Sequence of chain 1.S:
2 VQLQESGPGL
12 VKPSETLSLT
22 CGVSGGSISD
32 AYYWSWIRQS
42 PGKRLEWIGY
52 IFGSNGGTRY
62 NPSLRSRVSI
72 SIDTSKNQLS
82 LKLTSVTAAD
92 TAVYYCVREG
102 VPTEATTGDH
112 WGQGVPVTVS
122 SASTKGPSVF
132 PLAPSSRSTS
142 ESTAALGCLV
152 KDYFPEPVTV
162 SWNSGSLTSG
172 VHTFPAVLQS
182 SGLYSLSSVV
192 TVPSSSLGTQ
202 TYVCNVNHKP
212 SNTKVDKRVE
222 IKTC

Sequence of chain 1.R:
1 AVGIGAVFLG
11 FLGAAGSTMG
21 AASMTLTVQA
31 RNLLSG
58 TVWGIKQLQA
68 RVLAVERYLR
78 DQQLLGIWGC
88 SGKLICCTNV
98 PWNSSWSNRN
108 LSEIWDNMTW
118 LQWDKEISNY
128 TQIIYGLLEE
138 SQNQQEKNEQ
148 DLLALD

Binding-site contacts:
Ligand atom O5 contacts residue ASN58 of chain 1.Q at 2.3 Å (h-bond).
Ligand atom C1 contacts residue ASN58 of chain 1.Q at 1.4 Å.
Ligand atom C7 contacts residue GLU57 of chain 1.Q at 4.4 Å.
Ligand atom C3 contacts residue THR59 of chain 1.S at 4.3 Å.
Ligand atom O6 contacts residue ASP113 of chain 1.R at 3.8 Å.
Ligand atom C1 contacts residue ASN56 of chain 1.S at 4.4 Å.
Ligand atom N2 contacts residue ASN58 of chain 1.Q at 3.0 Å (h-bond).
Ligand atom N2 contacts residue SER17 of chain 1.R at 4.3 Å.
Ligand atom C7 contacts residue ASN58 of chain 1.Q at 3.6 Å.
Ligand atom C8 contacts residue GLU57 of chain 1.Q at 3.8 Å.
Ligand atom O7 contacts residue ASN58 of chain 1.Q at 3.9 Å.
Ligand atom O5 contacts residue GLY58 of chain 1.S at 4.4 Å.
Ligand atom C2 contacts residue ASN58 of chain 1.Q at 2.5 Å.
Ligand atom O7 contacts residue TYR61 of chain 1.S at 4.2 Å.
Ligand atom O3 contacts residue GLY58 of chain 1.S at 4.2 Å.
Ligand atom C8 contacts residue ARG60 of chain 1.S at 3.6 Å.
Ligand atom C7 contacts residue THR59 of chain 1.S at 3.5 Å.
Ligand atom C4 contacts residue ASN58 of chain 1.Q at 4.2 Å.
Ligand atom C3 contacts residue ASN58 of chain 1.Q at 3.8 Å.
Ligand atom O6 contacts residue ASN56 of chain 1.S at 3.9 Å.
Ligand atom O3 contacts residue THR59 of chain 1.S at 4.0 Å.
Ligand atom C5 contacts residue ASN56 of chain 1.S at 3.4 Å.
Ligand atom N2 contacts residue THR59 of chain 1.S at 4.5 Å.
Ligand atom C8 contacts residue THR59 of chain 1.S at 4.0 Å.
Ligand atom C7 contacts residue SER17 of chain 1.R at 4.4 Å.
Ligand atom C8 contacts residue SER17 of chain 1.R at 3.4 Å.
Ligand atom O4 contacts residue THR59 of chain 1.S at 4.0 Å.
Ligand atom O5 contacts residue ASN56 of chain 1.S at 3.8 Å.
Ligand atom C5 contacts residue ASN58 of chain 1.Q at 3.6 Å.
Ligand atom O7 contacts residue THR59 of chain 1.S at 2.8 Å (h-bond).
Ligand atom C6 contacts residue ASN56 of chain 1.S at 3.5 Å.

Sequence of chain 1.Q:
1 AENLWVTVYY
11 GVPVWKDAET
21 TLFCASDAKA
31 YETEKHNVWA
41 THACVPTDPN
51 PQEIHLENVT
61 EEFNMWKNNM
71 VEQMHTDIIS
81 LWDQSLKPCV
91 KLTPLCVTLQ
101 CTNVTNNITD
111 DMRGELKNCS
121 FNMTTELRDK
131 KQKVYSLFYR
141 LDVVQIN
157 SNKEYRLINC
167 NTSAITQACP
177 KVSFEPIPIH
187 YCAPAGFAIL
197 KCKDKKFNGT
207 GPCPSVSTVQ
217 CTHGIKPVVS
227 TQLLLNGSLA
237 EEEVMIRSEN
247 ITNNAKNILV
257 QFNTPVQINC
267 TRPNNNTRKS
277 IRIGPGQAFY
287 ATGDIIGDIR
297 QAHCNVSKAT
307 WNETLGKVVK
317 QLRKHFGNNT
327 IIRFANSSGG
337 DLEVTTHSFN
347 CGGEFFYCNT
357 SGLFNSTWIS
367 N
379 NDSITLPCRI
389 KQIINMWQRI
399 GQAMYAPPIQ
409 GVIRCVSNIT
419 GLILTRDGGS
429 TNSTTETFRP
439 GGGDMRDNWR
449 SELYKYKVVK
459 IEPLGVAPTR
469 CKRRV

The protein below binds the small molecule below.
Small molecule (SMILES): CC(=O)N[C@H]1[C@H](O[C@H]2[C@H](O)[C@@H](NC(C)=O)CO[C@@H]2CO)O[C@H](CO)[C@@H](O[C@@H]2O[C@H](CO)[C@@H](O)[C@H](O)[C@@H]2O)[C@@H]1O